Sequence of chain 1.E:
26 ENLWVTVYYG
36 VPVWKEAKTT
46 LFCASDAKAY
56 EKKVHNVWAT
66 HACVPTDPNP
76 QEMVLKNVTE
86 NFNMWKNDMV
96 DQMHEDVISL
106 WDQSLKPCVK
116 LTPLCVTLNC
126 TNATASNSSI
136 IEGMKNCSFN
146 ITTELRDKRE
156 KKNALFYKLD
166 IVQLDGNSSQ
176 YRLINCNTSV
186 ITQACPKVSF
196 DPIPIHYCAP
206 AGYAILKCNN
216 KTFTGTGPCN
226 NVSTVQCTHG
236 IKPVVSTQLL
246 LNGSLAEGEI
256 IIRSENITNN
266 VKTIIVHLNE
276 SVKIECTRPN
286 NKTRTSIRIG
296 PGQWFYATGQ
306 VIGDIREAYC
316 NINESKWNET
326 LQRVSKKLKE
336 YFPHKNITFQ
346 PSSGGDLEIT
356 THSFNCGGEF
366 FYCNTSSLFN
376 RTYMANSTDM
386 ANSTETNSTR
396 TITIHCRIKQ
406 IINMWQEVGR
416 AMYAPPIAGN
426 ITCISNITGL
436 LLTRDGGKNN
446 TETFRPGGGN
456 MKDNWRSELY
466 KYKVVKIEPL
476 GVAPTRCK

The protein below binds the small molecule below.
Small molecule (SMILES): CC(=O)N[C@H]1[C@H](O[C@H]2[C@H](O)[C@@H](NC(C)=O)CO[C@@H]2CO)O[C@H](CO)[C@@H](O[C@@H]2O[C@H](CO)[C@@H](O)[C@H](O)[C@@H]2O)[C@@H]1O

Binding-site contacts:
Ligand atom O6 contacts residue PHE218 of chain 1.E at 3.8 Å.
Ligand atom C4 contacts residue THR217 of chain 1.E at 4.5 Å.
Ligand atom C1 contacts residue PHE218 of chain 1.E at 4.5 Å (hydrophobic).
Ligand atom C2 contacts residue THR217 of chain 1.E at 4.4 Å.
Ligand atom O6 contacts residue THR219 of chain 1.E at 4.0 Å.
Ligand atom C1 contacts residue THR217 of chain 1.E at 3.3 Å.
Ligand atom O5 contacts residue ASN215 of chain 1.E at 2.3 Å (h-bond).
Ligand atom N2 contacts residue ASN215 of chain 1.E at 2.8 Å (h-bond).
Ligand atom O6 contacts residue THR217 of chain 1.E at 2.6 Å (h-bond).
Ligand atom C5 contacts residue THR217 of chain 1.E at 3.3 Å.
Ligand atom C4 contacts residue ASN215 of chain 1.E at 4.1 Å.
Ligand atom C7 contacts residue ASN215 of chain 1.E at 3.5 Å.
Ligand atom C3 contacts residue THR217 of chain 1.E at 4.5 Å.
Ligand atom C5 contacts residue ASN215 of chain 1.E at 3.5 Å.
Ligand atom C3 contacts residue ASN215 of chain 1.E at 3.7 Å.
Ligand atom C2 contacts residue ASN215 of chain 1.E at 2.3 Å.
Ligand atom C6 contacts residue THR217 of chain 1.E at 3.7 Å.
Ligand atom O7 contacts residue ASN215 of chain 1.E at 4.4 Å.
Ligand atom C8 contacts residue THR217 of chain 1.E at 3.7 Å.
Ligand atom O5 contacts residue PHE218 of chain 1.E at 4.1 Å.
Ligand atom O5 contacts residue THR217 of chain 1.E at 3.4 Å (h-bond).
Ligand atom C8 contacts residue ASN215 of chain 1.E at 3.7 Å.
Ligand atom C1 contacts residue ASN215 of chain 1.E at 1.3 Å.